Sequence of chain 1.A:
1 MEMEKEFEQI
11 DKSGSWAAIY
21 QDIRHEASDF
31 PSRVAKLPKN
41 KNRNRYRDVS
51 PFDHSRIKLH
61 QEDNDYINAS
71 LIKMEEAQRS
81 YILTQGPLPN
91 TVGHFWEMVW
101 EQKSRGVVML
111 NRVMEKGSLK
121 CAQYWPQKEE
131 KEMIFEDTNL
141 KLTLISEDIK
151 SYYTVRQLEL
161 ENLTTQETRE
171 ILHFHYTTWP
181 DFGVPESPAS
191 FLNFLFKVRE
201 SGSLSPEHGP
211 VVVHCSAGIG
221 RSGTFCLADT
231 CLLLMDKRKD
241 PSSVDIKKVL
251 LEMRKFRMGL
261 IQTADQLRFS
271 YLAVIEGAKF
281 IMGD

Binding-site contacts:
Ligand atom C01 contacts residue TRP100 of chain 1.A at 4.2 Å (hydrophobic).
Ligand atom O14 contacts residue THR138 of chain 1.A at 4.0 Å.
Ligand atom C01 contacts residue GLU101 of chain 1.A at 4.3 Å.
Ligand atom C03 contacts residue GLU97 of chain 1.A at 4.2 Å.
Ligand atom C03 contacts residue GLU101 of chain 1.A at 3.7 Å.
Ligand atom C06 contacts residue HIS60 of chain 1.A at 3.1 Å.
Ligand atom O02 contacts residue THR138 of chain 1.A at 4.4 Å.
Ligand atom O14 contacts residue ASP137 of chain 1.A at 4.3 Å.
Ligand atom O15 contacts residue GLN61 of chain 1.A at 3.9 Å.
Ligand atom C16 contacts residue ASP137 of chain 1.A at 3.4 Å.
Ligand atom C12 contacts residue GLU101 of chain 1.A at 2.8 Å.
Ligand atom C06 contacts residue GLU101 of chain 1.A at 4.2 Å.
Ligand atom C01 contacts residue THR138 of chain 1.A at 4.0 Å.
Ligand atom C06 contacts residue GLU97 of chain 1.A at 3.9 Å.
Ligand atom N05 contacts residue GLU97 of chain 1.A at 4.4 Å.
Ligand atom C11 contacts residue HIS60 of chain 1.A at 4.1 Å.
Ligand atom N05 contacts residue HIS60 of chain 1.A at 4.5 Å.
Ligand atom C16 contacts residue GLN61 of chain 1.A at 4.0 Å.
Ligand atom C04 contacts residue GLU97 of chain 1.A at 3.9 Å.
Ligand atom C11 contacts residue GLU97 of chain 1.A at 4.2 Å.
Ligand atom C12 contacts residue HIS60 of chain 1.A at 2.7 Å.
Ligand atom C04 contacts residue THR138 of chain 1.A at 3.7 Å.
Ligand atom C16 contacts residue THR138 of chain 1.A at 3.8 Å.
Ligand atom C06 contacts residue GLN61 of chain 1.A at 4.3 Å.
Ligand atom C12 contacts residue GLU97 of chain 1.A at 3.2 Å.
Ligand atom O02 contacts residue GLU97 of chain 1.A at 3.3 Å.
Ligand atom C03 contacts residue THR138 of chain 1.A at 4.3 Å.
Ligand atom C07 contacts residue HIS60 of chain 1.A at 3.5 Å.
Ligand atom C09 contacts residue GLU101 of chain 1.A at 4.4 Å.
Ligand atom C08 contacts residue HIS60 of chain 1.A at 4.0 Å.
Ligand atom C04 contacts residue GLU101 of chain 1.A at 4.3 Å.
Ligand atom C11 contacts residue GLU101 of chain 1.A at 3.1 Å.
Ligand atom S13 contacts residue GLN61 of chain 1.A at 4.5 Å.
Ligand atom C01 contacts residue LEU140 of chain 1.A at 4.0 Å (hydrophobic).
Ligand atom O02 contacts residue GLU101 of chain 1.A at 3.1 Å (salt-bridge).
Ligand atom C01 contacts residue GLU97 of chain 1.A at 3.8 Å.

This small molecule binds to this protein.
Small molecule (SMILES): CO[C@H]1CN(S(C)(=O)=O)[C@@H]2CC[C@@H](O)[C@H]1C2